Binding-site contacts:
Ligand atom C4 contacts residue LEU36 of chain 2.A at 4.2 Å (hydrophobic).
Ligand atom N16 contacts residue GLY236 of chain 2.A at 3.6 Å.
Ligand atom C17 contacts residue GLY236 of chain 2.A at 3.8 Å.
Ligand atom O10 contacts residue ILE124 of chain 2.A at 3.9 Å.
Ligand atom C17 contacts residue THR237 of chain 2.A at 3.2 Å.
Ligand atom C1 contacts residue ILE124 of chain 2.A at 4.3 Å (hydrophobic).
Ligand atom N16 contacts residue ASP234 of chain 2.A at 2.8 Å (salt-bridge).
Ligand atom C3 contacts residue ILE124 of chain 2.A at 3.3 Å (hydrophobic).
Ligand atom C18 contacts residue ILE124 of chain 2.A at 3.7 Å (hydrophobic).
Ligand atom C13 contacts residue ASP38 of chain 2.A at 3.5 Å.
Ligand atom C13 contacts residue ASP234 of chain 2.A at 3.8 Å.
Ligand atom C19 contacts residue TYR77 of chain 2.A at 3.6 Å (hydrophobic).
Ligand atom BR1 contacts residue TRP121 of chain 2.A at 4.2 Å.
Ligand atom N12 contacts residue ASP234 of chain 2.A at 4.0 Å.
Ligand atom N16 contacts residue GLY40 of chain 2.A at 3.8 Å.
Ligand atom N12 contacts residue GLY236 of chain 2.A at 3.7 Å.
Ligand atom O10 contacts residue PHE114 of chain 2.A at 3.6 Å.
Ligand atom C2 contacts residue PHE114 of chain 2.A at 4.1 Å (hydrophobic).
Ligand atom BR1 contacts residue GLY236 of chain 2.A at 4.0 Å.
Ligand atom C7 contacts residue ASP38 of chain 2.A at 3.9 Å.
Ligand atom C3 contacts residue PHE114 of chain 2.A at 3.8 Å (hydrophobic).
Ligand atom C18 contacts residue SER41 of chain 2.A at 3.7 Å.
Ligand atom C4 contacts residue TRP121 of chain 2.A at 3.6 Å (hydrophobic).
Ligand atom C6 contacts residue GLY236 of chain 2.A at 3.8 Å.
Ligand atom C3 contacts residue TRP121 of chain 2.A at 4.3 Å (hydrophobic).
Ligand atom BR1 contacts residue LEU36 of chain 2.A at 4.0 Å.
Ligand atom C19 contacts residue TRP82 of chain 2.A at 3.8 Å (hydrophobic).
Ligand atom C17 contacts residue ASP234 of chain 2.A at 3.5 Å.
Ligand atom O10 contacts residue TYR77 of chain 2.A at 4.2 Å.
Ligand atom C4 contacts residue PHE114 of chain 2.A at 3.9 Å (hydrophobic).
Ligand atom N14 contacts residue ASP38 of chain 2.A at 2.7 Å (salt-bridge).
Ligand atom C2 contacts residue ILE124 of chain 2.A at 3.6 Å (hydrophobic).
Ligand atom C18 contacts residue ASP38 of chain 2.A at 3.5 Å.
Ligand atom BR1 contacts residue ILE116 of chain 2.A at 4.0 Å.
Ligand atom C5 contacts residue LEU36 of chain 2.A at 3.9 Å (hydrophobic).
Ligand atom C13 contacts residue GLY236 of chain 2.A at 3.7 Å.
Ligand atom C4 contacts residue ILE124 of chain 2.A at 3.8 Å (hydrophobic).
Ligand atom N16 contacts residue ASP38 of chain 2.A at 2.8 Å (salt-bridge).
Ligand atom C1 contacts residue ASP38 of chain 2.A at 4.3 Å.
Ligand atom C6 contacts residue LEU36 of chain 2.A at 4.3 Å (hydrophobic).

The small molecule below binds the protein below.
Small molecule (SMILES): CN1C(=O)[C@]2(CC(C)(C)Oc3ccc(Br)cc32)N=C1N

Sequence of chain 2.A:
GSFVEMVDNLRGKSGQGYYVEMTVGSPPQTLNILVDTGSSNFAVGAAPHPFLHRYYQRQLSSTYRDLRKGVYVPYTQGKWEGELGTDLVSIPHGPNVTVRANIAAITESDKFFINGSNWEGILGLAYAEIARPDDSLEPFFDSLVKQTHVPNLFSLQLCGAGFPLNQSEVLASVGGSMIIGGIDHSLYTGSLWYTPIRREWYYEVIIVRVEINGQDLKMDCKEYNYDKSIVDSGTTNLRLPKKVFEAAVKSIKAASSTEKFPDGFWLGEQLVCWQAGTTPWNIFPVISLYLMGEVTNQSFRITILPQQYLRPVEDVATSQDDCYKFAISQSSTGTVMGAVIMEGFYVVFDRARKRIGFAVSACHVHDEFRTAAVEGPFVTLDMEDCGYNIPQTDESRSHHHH